Sequence of chain 1.A:
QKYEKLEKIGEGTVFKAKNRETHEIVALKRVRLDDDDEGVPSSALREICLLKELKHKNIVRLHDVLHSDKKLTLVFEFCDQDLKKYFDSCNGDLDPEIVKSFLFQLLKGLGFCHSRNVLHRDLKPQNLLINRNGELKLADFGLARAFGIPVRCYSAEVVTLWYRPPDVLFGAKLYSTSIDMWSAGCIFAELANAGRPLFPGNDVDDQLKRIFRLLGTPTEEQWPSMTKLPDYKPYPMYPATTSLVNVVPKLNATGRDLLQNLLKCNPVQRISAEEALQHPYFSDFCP

Binding-site contacts:
Ligand atom C13 contacts residue CYS83 of chain 1.A at 3.6 Å (hydrophobic).
Ligand atom C20 contacts residue EDO1 of chain 1.F at 3.5 Å.
Ligand atom C27 contacts residue ALA31 of chain 1.A at 3.8 Å (hydrophobic).
Ligand atom F31 contacts residue ASP84 of chain 1.A at 3.3 Å.
Ligand atom C21 contacts residue EDO1 of chain 1.F at 3.5 Å.
Ligand atom C27 contacts residue LEU133 of chain 1.A at 3.5 Å (hydrophobic).
Ligand atom O1 contacts residue LYS89 of chain 1.A at 3.4 Å.
Ligand atom C8 contacts residue ILE10 of chain 1.A at 3.8 Å (hydrophobic).
Ligand atom C11 contacts residue ILE10 of chain 1.A at 3.5 Å (hydrophobic).
Ligand atom N22 contacts residue ASP144 of chain 1.A at 2.7 Å (salt-bridge).
Ligand atom C32 contacts residue ILE10 of chain 1.A at 3.5 Å (hydrophobic).
Ligand atom C11 contacts residue CYS83 of chain 1.A at 3.6 Å (hydrophobic).
Ligand atom N22 contacts residue ASN131 of chain 1.A at 3.4 Å (h-bond).
Ligand atom C21 contacts residue ASP144 of chain 1.A at 3.7 Å.
Ligand atom C26 contacts residue PHE80 of chain 1.A at 3.8 Å (hydrophobic).
Ligand atom C9 contacts residue ASP86 of chain 1.A at 3.7 Å.
Ligand atom C19 contacts residue EDO1 of chain 1.F at 3.4 Å.
Ligand atom C30 contacts residue ILE10 of chain 1.A at 3.4 Å (hydrophobic).
Ligand atom F31 contacts residue PHE82 of chain 1.A at 3.3 Å.
Ligand atom C10 contacts residue EDO1 of chain 1.F at 3.3 Å.
Ligand atom C9 contacts residue EDO1 of chain 1.F at 3.2 Å.
Ligand atom C5 contacts residue ASP86 of chain 1.A at 3.5 Å.
Ligand atom N12 contacts residue CYS83 of chain 1.A at 2.8 Å (h-bond).
Ligand atom C24 contacts residue ASP144 of chain 1.A at 3.5 Å.
Ligand atom C28 contacts residue GLU81 of chain 1.A at 3.4 Å.
Ligand atom C10 contacts residue ILE10 of chain 1.A at 3.8 Å (hydrophobic).
Ligand atom C32 contacts residue ASP84 of chain 1.A at 3.7 Å.
Ligand atom C21 contacts residue ASN131 of chain 1.A at 3.2 Å.
Ligand atom C10 contacts residue GLN85 of chain 1.A at 3.7 Å.
Ligand atom N16 contacts residue EDO1 of chain 1.F at 3.3 Å.
Ligand atom C28 contacts residue LEU133 of chain 1.A at 3.7 Å (hydrophobic).
Ligand atom C23 contacts residue ASP144 of chain 1.A at 3.2 Å.
Ligand atom C28 contacts residue CYS83 of chain 1.A at 3.7 Å (hydrophobic).
Ligand atom C21 contacts residue GLN130 of chain 1.A at 3.7 Å.
Ligand atom N29 contacts residue CYS83 of chain 1.A at 3.1 Å (h-bond).
Ligand atom C28 contacts residue ALA31 of chain 1.A at 3.4 Å (hydrophobic).
Ligand atom C14 contacts residue EDO1 of chain 1.F at 3.8 Å.
Ligand atom F31 contacts residue ILE10 of chain 1.A at 3.6 Å.
Ligand atom F31 contacts residue CYS83 of chain 1.A at 3.3 Å.
Ligand atom C30 contacts residue ASP84 of chain 1.A at 3.5 Å.

A small-molecule ligand and the protein it binds are described below.
Small molecule (SMILES): OCc1ccn(-c2ccc(Nc3cc4nc(OC5CCNCC5)ccc4cn3)c(F)c2)n1